This protein binds this small molecule.
Small molecule (SMILES): O=C(O)C(=O)C[C@H](O)[C@H](O)COP(=O)(O)O

Sequence of chain 1.B:
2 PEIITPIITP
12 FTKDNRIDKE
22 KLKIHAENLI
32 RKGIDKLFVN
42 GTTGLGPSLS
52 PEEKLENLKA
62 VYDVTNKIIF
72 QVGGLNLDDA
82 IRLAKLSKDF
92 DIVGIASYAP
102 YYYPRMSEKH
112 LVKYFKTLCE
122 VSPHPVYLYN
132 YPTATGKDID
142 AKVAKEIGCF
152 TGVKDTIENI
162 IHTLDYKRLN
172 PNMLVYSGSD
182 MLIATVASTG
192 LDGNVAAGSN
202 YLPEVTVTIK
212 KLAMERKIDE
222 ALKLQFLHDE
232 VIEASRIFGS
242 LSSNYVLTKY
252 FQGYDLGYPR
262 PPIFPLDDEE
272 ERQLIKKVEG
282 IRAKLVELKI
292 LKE

Binding-site contacts:
Ligand atom C3 contacts residue LYS155 of chain 2.A at 2.4 Å.
Ligand atom P contacts residue ARG106 of chain 1.B at 3.7 Å.
Ligand atom O12 contacts residue LYS155 of chain 2.A at 3.5 Å (salt-bridge).
Ligand atom C3 contacts residue GLY179 of chain 2.A at 3.7 Å.
Ligand atom C1 contacts residue LYS155 of chain 2.A at 2.3 Å.
Ligand atom C1 contacts residue THR43 of chain 2.A at 3.6 Å.
Ligand atom O5 contacts residue GLY179 of chain 2.A at 3.7 Å.
Ligand atom O1P contacts residue ARG106 of chain 1.B at 2.7 Å (salt-bridge).
Ligand atom O4 contacts residue THR157 of chain 2.A at 3.2 Å (h-bond).
Ligand atom O3P contacts residue TYR132 of chain 2.A at 2.6 Å (h-bond).
Ligand atom O11 contacts residue LYS155 of chain 2.A at 2.6 Å (salt-bridge).
Ligand atom P contacts residue TYR132 of chain 2.A at 3.3 Å.
Ligand atom O2P contacts residue ARG106 of chain 1.B at 3.5 Å.
Ligand atom C2 contacts residue TYR130 of chain 2.A at 3.2 Å (hydrophobic).
Ligand atom O12 contacts residue PRO7 of chain 2.A at 3.6 Å.
Ligand atom O11 contacts residue TYR130 of chain 2.A at 2.8 Å (h-bond).
Ligand atom O6 contacts residue TYR132 of chain 2.A at 3.7 Å.
Ligand atom C2 contacts residue LYS155 of chain 2.A at 1.3 Å.
Ligand atom O12 contacts residue THR43 of chain 2.A at 3.5 Å.
Ligand atom O11 contacts residue THR43 of chain 2.A at 2.8 Å (h-bond).
Ligand atom O3P contacts residue THR43 of chain 2.A at 3.8 Å.
Ligand atom O5 contacts residue ALA198 of chain 2.A at 3.5 Å.
Ligand atom C4 contacts residue LYS155 of chain 2.A at 3.3 Å.
Ligand atom O11 contacts residue THR44 of chain 2.A at 3.8 Å.
Ligand atom C3 contacts residue VAL196 of chain 2.A at 3.6 Å (hydrophobic).
Ligand atom O3P contacts residue PRO105 of chain 1.B at 3.6 Å.
Ligand atom O11 contacts residue GLY42 of chain 2.A at 3.3 Å.
Ligand atom C1 contacts residue TYR130 of chain 2.A at 3.1 Å (hydrophobic).
Ligand atom O2P contacts residue SER241 of chain 2.A at 2.5 Å (h-bond).
Ligand atom O11 contacts residue PRO7 of chain 2.A at 3.6 Å.
Ligand atom C1 contacts residue THR44 of chain 2.A at 3.8 Å.
Ligand atom O1P contacts residue TYR132 of chain 2.A at 3.3 Å (h-bond).
Ligand atom O4 contacts residue TYR132 of chain 2.A at 3.6 Å.
Ligand atom O4 contacts residue TYR130 of chain 2.A at 2.8 Å (h-bond).
Ligand atom C1 contacts residue PRO7 of chain 2.A at 3.5 Å (hydrophobic).
Ligand atom C4 contacts residue GLY179 of chain 2.A at 3.8 Å.
Ligand atom C4 contacts residue THR157 of chain 2.A at 3.5 Å.
Ligand atom O12 contacts residue THR44 of chain 2.A at 2.5 Å (h-bond).
Ligand atom O4 contacts residue LYS155 of chain 2.A at 3.0 Å (salt-bridge).
Ligand atom C6 contacts residue TYR132 of chain 2.A at 3.5 Å (hydrophobic).

Sequence of chain 2.A:
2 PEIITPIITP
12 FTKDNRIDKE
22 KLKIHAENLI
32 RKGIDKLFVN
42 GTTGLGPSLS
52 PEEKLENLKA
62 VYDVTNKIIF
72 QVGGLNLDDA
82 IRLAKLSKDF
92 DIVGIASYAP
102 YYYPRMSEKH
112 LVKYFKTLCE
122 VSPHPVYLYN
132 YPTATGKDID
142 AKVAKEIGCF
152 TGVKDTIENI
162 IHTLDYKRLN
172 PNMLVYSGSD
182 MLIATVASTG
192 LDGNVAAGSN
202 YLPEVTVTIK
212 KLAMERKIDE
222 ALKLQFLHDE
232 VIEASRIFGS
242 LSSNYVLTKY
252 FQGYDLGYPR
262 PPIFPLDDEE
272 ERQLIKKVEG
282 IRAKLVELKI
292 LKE